A small-molecule ligand and the protein it binds are described below.
Small molecule (SMILES): CC[C@H](C)[C@H](N)C(=O)O

Binding-site contacts:
Ligand atom O contacts residue GLY256 of chain 1.D at 4.0 Å.
Ligand atom CD1 contacts residue HIS134 of chain 1.D at 4.4 Å.
Ligand atom C contacts residue ASP19 of chain 1.D at 3.9 Å.
Ligand atom CG1 contacts residue HIS134 of chain 1.D at 4.3 Å.
Ligand atom CD1 contacts residue THR179 of chain 1.D at 3.4 Å.
Ligand atom CD1 contacts residue SER130 of chain 1.D at 3.7 Å.
Ligand atom N contacts residue ASP19 of chain 1.D at 2.9 Å (salt-bridge).
Ligand atom CA contacts residue PHE18 of chain 1.D at 4.4 Å (hydrophobic).
Ligand atom CA contacts residue ARG183 of chain 1.D at 3.1 Å.
Ligand atom O contacts residue PHE18 of chain 1.D at 3.9 Å.
Ligand atom CG1 contacts residue ARG183 of chain 1.D at 3.4 Å.
Ligand atom CA contacts residue ASP19 of chain 1.D at 3.1 Å.
Ligand atom N contacts residue ASP136 of chain 1.D at 2.8 Å (salt-bridge).
Ligand atom CG1 contacts residue THR179 of chain 1.D at 4.3 Å.
Ligand atom CA contacts residue ASN13 of chain 1.D at 3.9 Å.
Ligand atom N contacts residue ASN13 of chain 1.D at 2.7 Å (h-bond).
Ligand atom OXT contacts residue PHE18 of chain 1.D at 3.6 Å.
Ligand atom OXT contacts residue ARG183 of chain 1.D at 2.8 Å (salt-bridge).
Ligand atom CA contacts residue ASP136 of chain 1.D at 3.9 Å.
Ligand atom O contacts residue ARG231 of chain 1.D at 2.7 Å (salt-bridge).
Ligand atom CD1 contacts residue AGS1 of chain 1.M at 4.2 Å.
Ligand atom C contacts residue PHE18 of chain 1.D at 3.7 Å (hydrophobic).
Ligand atom O contacts residue SER257 of chain 1.D at 4.0 Å.
Ligand atom CG2 contacts residue GLY256 of chain 1.D at 4.5 Å.
Ligand atom CB contacts residue ARG183 of chain 1.D at 3.9 Å.
Ligand atom C contacts residue ASN13 of chain 1.D at 3.8 Å.
Ligand atom CB contacts residue ASP136 of chain 1.D at 4.2 Å.
Ligand atom CG2 contacts residue AGS1 of chain 1.M at 3.3 Å.
Ligand atom N contacts residue ARG183 of chain 1.D at 4.2 Å.
Ligand atom C contacts residue ARG183 of chain 1.D at 3.3 Å.
Ligand atom OXT contacts residue ARG231 of chain 1.D at 3.1 Å (salt-bridge).
Ligand atom CG2 contacts residue SER257 of chain 1.D at 4.3 Å.
Ligand atom CB contacts residue ASP19 of chain 1.D at 4.4 Å.
Ligand atom OXT contacts residue ASP19 of chain 1.D at 4.2 Å.
Ligand atom C contacts residue ARG231 of chain 1.D at 3.5 Å.
Ligand atom CG2 contacts residue ASN137 of chain 1.D at 4.1 Å.
Ligand atom N contacts residue PHE18 of chain 1.D at 4.4 Å.
Ligand atom O contacts residue ASN13 of chain 1.D at 2.8 Å (h-bond).

Sequence of chain 1.D:
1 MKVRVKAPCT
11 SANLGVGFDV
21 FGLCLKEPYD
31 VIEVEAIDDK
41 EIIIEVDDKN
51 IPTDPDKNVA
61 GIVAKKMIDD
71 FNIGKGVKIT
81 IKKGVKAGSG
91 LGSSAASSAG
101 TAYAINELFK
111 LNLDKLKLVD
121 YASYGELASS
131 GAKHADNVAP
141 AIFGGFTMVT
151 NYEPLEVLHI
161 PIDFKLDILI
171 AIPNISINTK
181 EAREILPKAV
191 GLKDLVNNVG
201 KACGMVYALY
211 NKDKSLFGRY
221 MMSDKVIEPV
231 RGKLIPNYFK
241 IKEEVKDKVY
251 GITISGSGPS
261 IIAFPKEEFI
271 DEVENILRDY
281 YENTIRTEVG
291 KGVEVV